Sequence of chain 1.P:
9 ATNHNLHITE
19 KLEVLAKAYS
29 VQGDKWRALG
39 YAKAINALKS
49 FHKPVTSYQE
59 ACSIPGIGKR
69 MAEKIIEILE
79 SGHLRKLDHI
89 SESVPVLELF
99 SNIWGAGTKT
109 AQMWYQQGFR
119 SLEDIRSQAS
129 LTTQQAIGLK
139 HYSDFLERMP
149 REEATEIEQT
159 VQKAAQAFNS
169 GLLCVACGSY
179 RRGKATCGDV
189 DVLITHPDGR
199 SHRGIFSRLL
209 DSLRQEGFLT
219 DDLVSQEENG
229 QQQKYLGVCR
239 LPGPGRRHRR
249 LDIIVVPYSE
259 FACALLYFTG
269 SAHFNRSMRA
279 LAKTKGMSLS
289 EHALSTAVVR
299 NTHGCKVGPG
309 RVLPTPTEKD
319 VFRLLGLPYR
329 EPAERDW

Binding-site contacts:
Ligand atom P contacts residue ARG68 of chain 1.P at 3.7 Å.
Ligand atom O3' contacts residue GLY64 of chain 1.P at 3.4 Å.
Ligand atom O3' contacts residue MET69 of chain 1.P at 3.5 Å.
Ligand atom OP3 contacts residue TYR39 of chain 1.P at 3.6 Å.
Ligand atom P contacts residue ARG68 of chain 1.P at 3.9 Å.
Ligand atom O5' contacts residue TYR39 of chain 1.P at 3.1 Å (h-bond).
Ligand atom C4' contacts residue GLY64 of chain 1.P at 3.4 Å.
Ligand atom OP1 contacts residue ARG68 of chain 1.P at 3.8 Å.
Ligand atom C5' contacts residue GLY64 of chain 1.P at 3.4 Å.
Ligand atom OP1 contacts residue LYS84 of chain 1.P at 3.9 Å.
Ligand atom OP1 contacts residue TYR39 of chain 1.P at 2.8 Å (h-bond).
Ligand atom P contacts residue GLY64 of chain 1.P at 3.7 Å.
Ligand atom O3' contacts residue ILE65 of chain 1.P at 3.7 Å.
Ligand atom P contacts residue LYS72 of chain 1.P at 3.9 Å.
Ligand atom OP1 contacts residue PRO63 of chain 1.P at 3.5 Å.
Ligand atom C4 contacts residue TRP34 of chain 1.P at 3.6 Å (hydrophobic).
Ligand atom OP1 contacts residue MET69 of chain 1.P at 2.9 Å (h-bond).
Ligand atom OP1 contacts residue ILE65 of chain 1.P at 3.7 Å.
Ligand atom OP3 contacts residue LYS72 of chain 1.P at 2.6 Å (salt-bridge).
Ligand atom OP2 contacts residue ARG68 of chain 1.P at 3.6 Å (salt-bridge).
Ligand atom OP1 contacts residue GLY66 of chain 1.P at 2.8 Å (h-bond).
Ligand atom C5' contacts residue GLY66 of chain 1.P at 3.8 Å.
Ligand atom N3 contacts residue TRP34 of chain 1.P at 3.4 Å (h-bond).
Ligand atom C2 contacts residue TRP34 of chain 1.P at 3.4 Å (hydrophobic).
Ligand atom OP3 contacts residue ARG68 of chain 1.P at 2.8 Å (salt-bridge).
Ligand atom O4' contacts residue TYR39 of chain 1.P at 3.6 Å.
Ligand atom C8 contacts residue ARG35 of chain 1.P at 3.8 Å.
Ligand atom OP2 contacts residue ARG68 of chain 1.P at 3.4 Å.
Ligand atom OP1 contacts residue GLY64 of chain 1.P at 2.7 Å (h-bond).
Ligand atom OP1 contacts residue TYR27 of chain 1.P at 2.7 Å (h-bond).
Ligand atom C6 contacts residue TRP34 of chain 1.P at 3.7 Å (hydrophobic).
Ligand atom N1 contacts residue TRP34 of chain 1.P at 3.6 Å (h-bond).
Ligand atom O5' contacts residue GLY66 of chain 1.P at 3.8 Å.
Ligand atom P contacts residue TYR39 of chain 1.P at 3.4 Å.
Ligand atom N3 contacts residue GLY38 of chain 1.P at 3.4 Å.
Ligand atom C5 contacts residue TRP34 of chain 1.P at 3.8 Å (hydrophobic).
Ligand atom OP2 contacts residue ARG35 of chain 1.P at 3.5 Å (salt-bridge).
Ligand atom P contacts residue GLY66 of chain 1.P at 3.9 Å.
Ligand atom C4' contacts residue TYR39 of chain 1.P at 3.8 Å (hydrophobic).
Ligand atom O6 contacts residue TRP34 of chain 1.P at 3.4 Å.

The small molecule below binds the protein below.
Small molecule (SMILES): Nc1ccn([C@H]2C[C@H](O[P](=O)(O)OC[C@H]3O[C@@H](n4cnc5c(=O)nc(N)[nH]c54)C[C@@H]3O)[C@@H](CO[P](=O)(O)O[C@H]3C[C@H](n4ccc(N)nc4=O)O[C@@H]3CO[P](=O)(O)O[C@H]3C[C@H](n4cnc5c(=O)nc(N)[nH]c54)O[C@@H]3COP(=O)(O)O)O2)c(=O)n1